Binding-site contacts:
Ligand atom C6 contacts residue SER467 of chain 1.D at 3.2 Å.
Ligand atom O7 contacts residue ASP465 of chain 1.D at 3.9 Å.
Ligand atom C1 contacts residue ASP514 of chain 1.D at 3.5 Å.
Ligand atom C1 contacts residue SER467 of chain 1.D at 4.2 Å.
Ligand atom O6 contacts residue LEU468 of chain 1.D at 3.8 Å.
Ligand atom C1 contacts residue ASP465 of chain 1.D at 3.9 Å.
Ligand atom C7 contacts residue ASN489 of chain 1.D at 3.3 Å.
Ligand atom O5 contacts residue SER467 of chain 1.D at 3.2 Å.
Ligand atom N2 contacts residue ASP514 of chain 1.D at 2.8 Å (salt-bridge).
Ligand atom O7 contacts residue LYS454 of chain 1.D at 3.3 Å (salt-bridge).
Ligand atom N2 contacts residue ASN489 of chain 1.D at 2.9 Å (h-bond).
Ligand atom O5 contacts residue ASN489 of chain 1.D at 2.3 Å (h-bond).
Ligand atom C3 contacts residue ASP514 of chain 1.D at 4.0 Å.
Ligand atom O7 contacts residue ILE453 of chain 1.D at 3.7 Å.
Ligand atom C5 contacts residue SER467 of chain 1.D at 4.0 Å.
Ligand atom C8 contacts residue ASN489 of chain 1.D at 4.5 Å.
Ligand atom C8 contacts residue TYR512 of chain 1.D at 3.8 Å (hydrophobic).
Ligand atom O5 contacts residue SER491 of chain 1.D at 3.8 Å.
Ligand atom C8 contacts residue ASP514 of chain 1.D at 3.6 Å.
Ligand atom O6 contacts residue SER467 of chain 1.D at 4.4 Å.
Ligand atom C6 contacts residue LEU468 of chain 1.D at 3.9 Å (hydrophobic).
Ligand atom C3 contacts residue ASN489 of chain 1.D at 3.8 Å.
Ligand atom O7 contacts residue ASN489 of chain 1.D at 3.4 Å (h-bond).
Ligand atom C8 contacts residue LYS454 of chain 1.D at 3.8 Å.
Ligand atom C7 contacts residue LYS454 of chain 1.D at 4.0 Å.
Ligand atom C1 contacts residue SER491 of chain 1.D at 4.0 Å.
Ligand atom C2 contacts residue ASN489 of chain 1.D at 2.5 Å.
Ligand atom C5 contacts residue SER491 of chain 1.D at 4.0 Å.
Ligand atom C5 contacts residue ASN489 of chain 1.D at 3.6 Å.
Ligand atom C8 contacts residue CYS457 of chain 1.D at 3.8 Å (hydrophobic).
Ligand atom C4 contacts residue ASN489 of chain 1.D at 4.2 Å.
Ligand atom O5 contacts residue ASP465 of chain 1.D at 4.0 Å.
Ligand atom C2 contacts residue ASP465 of chain 1.D at 4.3 Å.
Ligand atom C1 contacts residue ASN489 of chain 1.D at 1.4 Å.
Ligand atom C7 contacts residue ASP514 of chain 1.D at 3.6 Å.
Ligand atom C2 contacts residue ASP514 of chain 1.D at 3.6 Å.

The protein below binds the small molecule below.
Small molecule (SMILES): CC(=O)N[C@@H]1[C@@H](O)[C@H](O)[C@@H](CO)O[C@H]1O

Sequence of chain 1.D:
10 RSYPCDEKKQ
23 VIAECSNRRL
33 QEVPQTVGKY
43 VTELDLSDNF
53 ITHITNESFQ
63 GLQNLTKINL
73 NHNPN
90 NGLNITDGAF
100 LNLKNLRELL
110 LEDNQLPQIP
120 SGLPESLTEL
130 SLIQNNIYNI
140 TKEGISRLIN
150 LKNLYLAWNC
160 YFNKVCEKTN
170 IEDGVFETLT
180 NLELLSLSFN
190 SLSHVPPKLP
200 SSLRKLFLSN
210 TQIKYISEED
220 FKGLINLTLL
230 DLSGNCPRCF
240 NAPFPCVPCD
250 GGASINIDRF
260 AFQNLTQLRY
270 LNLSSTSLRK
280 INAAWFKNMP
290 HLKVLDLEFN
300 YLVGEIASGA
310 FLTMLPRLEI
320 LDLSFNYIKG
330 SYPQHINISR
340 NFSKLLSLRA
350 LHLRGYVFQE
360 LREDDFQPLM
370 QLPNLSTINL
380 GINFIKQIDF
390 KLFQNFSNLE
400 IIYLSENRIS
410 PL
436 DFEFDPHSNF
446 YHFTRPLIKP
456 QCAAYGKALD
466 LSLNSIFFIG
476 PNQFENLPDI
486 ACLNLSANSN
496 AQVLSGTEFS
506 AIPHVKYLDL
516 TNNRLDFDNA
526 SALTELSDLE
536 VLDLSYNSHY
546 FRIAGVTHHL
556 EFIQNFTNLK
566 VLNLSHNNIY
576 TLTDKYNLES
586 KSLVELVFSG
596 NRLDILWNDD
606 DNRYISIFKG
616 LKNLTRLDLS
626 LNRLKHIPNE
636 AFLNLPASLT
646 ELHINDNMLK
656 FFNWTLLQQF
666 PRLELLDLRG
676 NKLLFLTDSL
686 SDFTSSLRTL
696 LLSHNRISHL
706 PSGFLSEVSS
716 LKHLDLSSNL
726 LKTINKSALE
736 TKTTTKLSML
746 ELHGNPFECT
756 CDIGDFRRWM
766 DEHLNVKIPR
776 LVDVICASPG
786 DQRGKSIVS